Binding-site contacts:
Ligand atom O5 contacts residue GLU274 of chain 1.D at 4.4 Å.
Ligand atom O7 contacts residue ASN243 of chain 1.D at 3.1 Å (h-bond).
Ligand atom C6 contacts residue ASN424 of chain 1.D at 3.5 Å.
Ligand atom C7 contacts residue ARG233 of chain 1.D at 4.0 Å.
Ligand atom O7 contacts residue ASN424 of chain 1.D at 4.4 Å.
Ligand atom N2 contacts residue ASN243 of chain 1.D at 4.5 Å.
Ligand atom C2 contacts residue ASN424 of chain 1.D at 2.4 Å.
Ligand atom O7 contacts residue ARG233 of chain 1.D at 3.2 Å (salt-bridge).
Ligand atom C8 contacts residue ASN424 of chain 1.D at 3.8 Å.
Ligand atom C3 contacts residue ASN424 of chain 1.D at 3.7 Å.
Ligand atom C5 contacts residue ASN424 of chain 1.D at 3.5 Å.
Ligand atom C7 contacts residue ASN243 of chain 1.D at 3.8 Å.
Ligand atom C7 contacts residue ASN424 of chain 1.D at 3.6 Å.
Ligand atom C1 contacts residue ASN424 of chain 1.D at 1.4 Å.
Ligand atom C1 contacts residue GLU274 of chain 1.D at 4.4 Å.
Ligand atom C8 contacts residue ARG233 of chain 1.D at 4.0 Å.
Ligand atom O6 contacts residue ALA272 of chain 1.D at 4.0 Å.
Ligand atom N2 contacts residue ASN424 of chain 1.D at 3.0 Å (h-bond).
Ligand atom O5 contacts residue ASN424 of chain 1.D at 2.4 Å (h-bond).
Ligand atom O6 contacts residue ASN424 of chain 1.D at 4.1 Å.
Ligand atom C4 contacts residue ASN424 of chain 1.D at 4.2 Å.
Ligand atom O6 contacts residue LEU246 of chain 1.D at 4.0 Å.

Sequence of chain 1.D:
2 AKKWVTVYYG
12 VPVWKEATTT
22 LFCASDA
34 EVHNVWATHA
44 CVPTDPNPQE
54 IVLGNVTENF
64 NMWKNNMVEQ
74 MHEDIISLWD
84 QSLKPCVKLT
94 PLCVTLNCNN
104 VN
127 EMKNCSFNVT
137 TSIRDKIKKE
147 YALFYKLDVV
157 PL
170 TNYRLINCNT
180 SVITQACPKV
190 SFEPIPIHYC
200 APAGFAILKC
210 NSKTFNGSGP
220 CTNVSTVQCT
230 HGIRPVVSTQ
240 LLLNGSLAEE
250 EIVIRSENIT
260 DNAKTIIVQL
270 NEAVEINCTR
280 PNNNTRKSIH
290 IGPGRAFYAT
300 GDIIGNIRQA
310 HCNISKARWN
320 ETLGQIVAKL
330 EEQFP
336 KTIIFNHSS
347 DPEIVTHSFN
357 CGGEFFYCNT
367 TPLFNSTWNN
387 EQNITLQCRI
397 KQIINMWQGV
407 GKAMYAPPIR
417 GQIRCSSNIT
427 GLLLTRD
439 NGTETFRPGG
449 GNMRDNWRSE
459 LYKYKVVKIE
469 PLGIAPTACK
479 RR

The protein below binds the small molecule below.
Small molecule (SMILES): CC(=O)N[C@@H]1[C@@H](O)[C@H](O)[C@@H](CO)O[C@H]1O